Binding-site contacts:
Ligand atom N4 contacts residue GLN174 of chain 1.A at 2.7 Å (h-bond).
Ligand atom N2 contacts residue GLY204 of chain 1.A at 3.4 Å.
Ligand atom C4' contacts residue HIS40 of chain 1.A at 3.5 Å.
Ligand atom C5 contacts residue GLN174 of chain 1.A at 3.6 Å.
Ligand atom N3' contacts residue HIS40 of chain 1.A at 3.3 Å (h-bond).
Ligand atom C4 contacts residue SER192 of chain 1.A at 3.8 Å.
Ligand atom C4 contacts residue CO1 of chain 1.B at 3.2 Å.
Ligand atom C8 contacts residue GLN174 of chain 1.A at 3.0 Å.
Ligand atom C3' contacts residue CO1 of chain 1.B at 3.3 Å.
Ligand atom C9 contacts residue CO1 of chain 1.B at 3.3 Å.
Ligand atom N1 contacts residue SER172 of chain 1.A at 3.6 Å (h-bond).
Ligand atom C1 contacts residue GLY194 of chain 1.A at 3.8 Å.
Ligand atom C3 contacts residue CYS173 of chain 1.A at 3.6 Å (hydrophobic).
Ligand atom N2 contacts residue SER172 of chain 1.A at 3.6 Å.
Ligand atom N2 contacts residue TRP193 of chain 1.A at 3.7 Å.
Ligand atom C2 contacts residue CYS173 of chain 1.A at 3.8 Å (hydrophobic).
Ligand atom N3 contacts residue CO1 of chain 1.B at 2.2 Å.
Ligand atom N3' contacts residue SER177 of chain 1.A at 3.3 Å (h-bond).
Ligand atom C2' contacts residue HIS40 of chain 1.A at 3.8 Å.
Ligand atom C7 contacts residue ASP171 of chain 1.A at 3.6 Å.
Ligand atom C3 contacts residue SER192 of chain 1.A at 3.6 Å.
Ligand atom C7 contacts residue GLY194 of chain 1.A at 3.8 Å.
Ligand atom N1 contacts residue CYS197 of chain 1.A at 3.6 Å.
Ligand atom C8' contacts residue CO1 of chain 1.B at 2.9 Å.
Ligand atom C7 contacts residue SER172 of chain 1.A at 3.5 Å.
Ligand atom C3 contacts residue SER177 of chain 1.A at 3.9 Å.
Ligand atom N2 contacts residue ASP171 of chain 1.A at 3.2 Å (salt-bridge).
Ligand atom C6 contacts residue GLY194 of chain 1.A at 3.8 Å.
Ligand atom N3 contacts residue SER177 of chain 1.A at 3.3 Å (h-bond).
Ligand atom C8 contacts residue CO1 of chain 1.B at 3.1 Å.
Ligand atom N1 contacts residue ASP171 of chain 1.A at 3.0 Å (salt-bridge).
Ligand atom N1 contacts residue GLY196 of chain 1.A at 2.5 Å (h-bond).
Ligand atom O9 contacts residue GLN174 of chain 1.A at 3.2 Å (h-bond).
Ligand atom C7 contacts residue GLY196 of chain 1.A at 3.7 Å.
Ligand atom C9 contacts residue GLN174 of chain 1.A at 3.1 Å.
Ligand atom C3' contacts residue HIS40 of chain 1.A at 3.3 Å.
Ligand atom C4' contacts residue CO1 of chain 1.B at 2.8 Å.
Ligand atom C6 contacts residue GLY196 of chain 1.A at 3.6 Å.
Ligand atom N3' contacts residue CO1 of chain 1.B at 1.8 Å.
Ligand atom C3 contacts residue CO1 of chain 1.B at 3.7 Å.

Sequence of chain 1.A:
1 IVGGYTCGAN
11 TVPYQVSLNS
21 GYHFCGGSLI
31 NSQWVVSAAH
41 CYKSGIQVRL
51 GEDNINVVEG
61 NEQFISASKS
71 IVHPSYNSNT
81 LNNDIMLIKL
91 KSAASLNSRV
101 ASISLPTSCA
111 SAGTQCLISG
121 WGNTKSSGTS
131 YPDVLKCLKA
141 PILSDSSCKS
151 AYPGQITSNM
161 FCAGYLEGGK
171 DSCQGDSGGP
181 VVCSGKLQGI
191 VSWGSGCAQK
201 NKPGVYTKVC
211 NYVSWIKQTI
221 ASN

The small molecule below binds the protein below.
Small molecule (SMILES): N=C(N)c1ccc2nc(C(=O)c3nc4ccc(C(=N)N)cc4[nH]3)[nH]c2c1